Sequence of chain 1.V:
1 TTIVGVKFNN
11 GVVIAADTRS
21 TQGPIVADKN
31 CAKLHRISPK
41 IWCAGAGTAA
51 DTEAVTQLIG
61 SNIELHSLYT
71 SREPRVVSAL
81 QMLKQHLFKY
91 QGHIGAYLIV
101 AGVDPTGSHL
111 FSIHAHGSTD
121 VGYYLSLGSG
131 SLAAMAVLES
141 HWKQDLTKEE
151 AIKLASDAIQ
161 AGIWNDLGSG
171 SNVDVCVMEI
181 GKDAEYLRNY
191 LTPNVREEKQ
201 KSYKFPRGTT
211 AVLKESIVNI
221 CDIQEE

Sequence of chain 1.BA:
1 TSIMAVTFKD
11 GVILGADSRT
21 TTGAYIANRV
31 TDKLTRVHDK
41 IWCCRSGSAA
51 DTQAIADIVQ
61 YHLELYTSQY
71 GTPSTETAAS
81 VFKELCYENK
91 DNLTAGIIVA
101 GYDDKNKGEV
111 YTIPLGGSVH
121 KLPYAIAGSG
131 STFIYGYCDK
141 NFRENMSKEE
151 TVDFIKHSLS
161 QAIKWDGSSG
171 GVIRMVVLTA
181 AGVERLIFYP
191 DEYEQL

The small molecule below binds the protein below.
Small molecule (SMILES): CC(=O)N1CCC[C@H]1C(=O)N[C@@H](C)C(=O)N[C@@H](CCC(=O)O)[C@@H](O)[C@H](C)CO

Binding-site contacts:
Ligand atom C3 contacts residue LYS33 of chain 1.BA at 3.9 Å.
Ligand atom O contacts residue THR21 of chain 1.BA at 3.5 Å (h-bond).
Ligand atom CA contacts residue THR21 of chain 1.BA at 3.8 Å.
Ligand atom O contacts residue SER46 of chain 1.BA at 4.0 Å.
Ligand atom N contacts residue THR1 of chain 1.BA at 3.7 Å.
Ligand atom O contacts residue ALA49 of chain 1.BA at 3.2 Å (h-bond).
Ligand atom C1 contacts residue SER129 of chain 1.BA at 3.2 Å.
Ligand atom N contacts residue GLY47 of chain 1.BA at 3.5 Å (h-bond).
Ligand atom C3 contacts residue ARG19 of chain 1.BA at 3.4 Å.
Ligand atom C3 contacts residue SER168 of chain 1.BA at 2.8 Å.
Ligand atom C2 contacts residue SER168 of chain 1.BA at 3.9 Å.
Ligand atom C contacts residue LYS33 of chain 1.BA at 4.0 Å.
Ligand atom O contacts residue THR20 of chain 1.BA at 3.1 Å.
Ligand atom CB contacts residue ALA49 of chain 1.BA at 3.8 Å (hydrophobic).
Ligand atom C1 contacts residue SER168 of chain 1.BA at 3.9 Å.
Ligand atom CB contacts residue GLY47 of chain 1.BA at 3.9 Å.
Ligand atom CB contacts residue LYS33 of chain 1.BA at 4.0 Å.
Ligand atom CG contacts residue SER118 of chain 1.V at 4.0 Å.
Ligand atom C2 contacts residue SER129 of chain 1.BA at 3.9 Å.
Ligand atom OE1 contacts residue ARG45 of chain 1.BA at 3.4 Å (salt-bridge).
Ligand atom O contacts residue GLY47 of chain 1.BA at 3.6 Å.
Ligand atom N contacts residue THR21 of chain 1.BA at 3.3 Å (h-bond).
Ligand atom CA contacts residue THR1 of chain 1.BA at 2.4 Å.
Ligand atom CB contacts residue THR1 of chain 1.BA at 2.7 Å.
Ligand atom CA contacts residue GLY47 of chain 1.BA at 3.5 Å.
Ligand atom OE1 contacts residue ALA49 of chain 1.BA at 4.0 Å.
Ligand atom CG contacts residue LYS33 of chain 1.BA at 4.0 Å.
Ligand atom OE2 contacts residue THR20 of chain 1.BA at 3.4 Å (h-bond).
Ligand atom OE2 contacts residue THR31 of chain 1.BA at 3.7 Å.
Ligand atom CD contacts residue HIS114 of chain 1.V at 3.6 Å.
Ligand atom C contacts residue THR1 of chain 1.BA at 1.4 Å.
Ligand atom CA contacts residue LYS33 of chain 1.BA at 4.0 Å.
Ligand atom O contacts residue THR1 of chain 1.BA at 3.6 Å (h-bond).
Ligand atom C contacts residue GLY47 of chain 1.BA at 3.9 Å.
Ligand atom C2 contacts residue HIS114 of chain 1.V at 3.9 Å.
Ligand atom CG contacts residue THR20 of chain 1.BA at 3.8 Å.
Ligand atom C2 contacts residue THR1 of chain 1.BA at 1.5 Å.
Ligand atom O contacts residue THR1 of chain 1.BA at 2.2 Å (h-bond).
Ligand atom C3 contacts residue THR1 of chain 1.BA at 2.4 Å.
Ligand atom C1 contacts residue THR1 of chain 1.BA at 2.4 Å.